Binding-site contacts:
Ligand atom C5 contacts residue ASN357 of chain 1.E at 3.6 Å.
Ligand atom O7 contacts residue GLN354 of chain 1.E at 4.3 Å.
Ligand atom C8 contacts residue GLN354 of chain 1.E at 4.4 Å.
Ligand atom O7 contacts residue THR353 of chain 1.E at 3.6 Å.
Ligand atom C3 contacts residue ASN357 of chain 1.E at 3.8 Å.
Ligand atom C2 contacts residue ASN357 of chain 1.E at 2.5 Å.
Ligand atom O5 contacts residue ASN357 of chain 1.E at 2.3 Å (h-bond).
Ligand atom C7 contacts residue THR353 of chain 1.E at 4.5 Å.
Ligand atom N2 contacts residue ASN357 of chain 1.E at 3.0 Å (h-bond).
Ligand atom C1 contacts residue ASN357 of chain 1.E at 1.4 Å.
Ligand atom C8 contacts residue ASN357 of chain 1.E at 4.0 Å.
Ligand atom C7 contacts residue ASN357 of chain 1.E at 3.2 Å.
Ligand atom O7 contacts residue ASN357 of chain 1.E at 3.4 Å.
Ligand atom C4 contacts residue ASN357 of chain 1.E at 4.2 Å.
Ligand atom C8 contacts residue THR353 of chain 1.E at 4.2 Å.
Ligand atom O7 contacts residue GLN328 of chain 1.E at 3.4 Å (h-bond).

Sequence of chain 1.E:
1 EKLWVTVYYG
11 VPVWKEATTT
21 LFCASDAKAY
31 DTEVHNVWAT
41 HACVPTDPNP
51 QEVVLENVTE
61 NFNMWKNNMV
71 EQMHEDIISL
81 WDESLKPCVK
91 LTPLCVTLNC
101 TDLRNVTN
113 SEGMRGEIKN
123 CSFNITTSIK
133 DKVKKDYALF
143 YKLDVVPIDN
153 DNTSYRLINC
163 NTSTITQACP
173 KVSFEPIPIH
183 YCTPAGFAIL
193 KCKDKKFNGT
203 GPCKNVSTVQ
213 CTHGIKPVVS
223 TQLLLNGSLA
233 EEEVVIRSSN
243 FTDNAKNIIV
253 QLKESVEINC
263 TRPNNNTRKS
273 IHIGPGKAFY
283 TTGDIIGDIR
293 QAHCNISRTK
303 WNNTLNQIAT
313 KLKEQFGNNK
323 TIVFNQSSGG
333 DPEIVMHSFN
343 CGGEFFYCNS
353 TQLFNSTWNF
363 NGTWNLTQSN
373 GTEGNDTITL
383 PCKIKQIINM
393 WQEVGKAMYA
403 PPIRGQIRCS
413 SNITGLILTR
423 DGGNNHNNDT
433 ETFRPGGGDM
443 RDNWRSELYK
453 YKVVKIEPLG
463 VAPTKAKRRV

The protein below binds the small molecule below.
Small molecule (SMILES): CC(=O)N[C@H]1[C@H](O[C@H]2[C@H](O)[C@@H](NC(C)=O)CO[C@@H]2CO)O[C@H](CO)[C@@H](O[C@@H]2O[C@H](CO[C@H]3O[C@H](CO)[C@@H](O)[C@H](O)[C@@H]3O)[C@@H](O)[C@H](O[C@H]3O[C@H](CO)[C@@H](O)[C@H](O)[C@@H]3O)[C@@H]2O)[C@@H]1O